Binding-site contacts:
Ligand atom O3 contacts residue LEU318 of chain 1.D at 3.9 Å.
Ligand atom C19 contacts residue GLU267 of chain 1.D at 3.8 Å.
Ligand atom C23 contacts residue GLN500 of chain 1.D at 3.8 Å.
Ligand atom C18 contacts residue LEU507 of chain 1.D at 3.9 Å (hydrophobic).
Ligand atom C12 contacts residue HIS276 of chain 1.D at 3.4 Å.
Ligand atom C14 contacts residue HIS271 of chain 1.D at 3.5 Å.
Ligand atom C23 contacts residue VAL328 of chain 1.D at 3.6 Å (hydrophobic).
Ligand atom C11 contacts residue ALA314 of chain 1.D at 3.8 Å (hydrophobic).
Ligand atom C3 contacts residue ALA314 of chain 1.D at 3.8 Å (hydrophobic).
Ligand atom C15 contacts residue GLU267 of chain 1.D at 3.8 Å.
Ligand atom C15 contacts residue HIS271 of chain 1.D at 3.8 Å.
Ligand atom C9 contacts residue LEU89 of chain 1.D at 3.9 Å (hydrophobic).
Ligand atom C8 contacts residue GLY317 of chain 1.D at 3.9 Å.
Ligand atom C21 contacts residue PHE263 of chain 1.D at 3.8 Å (hydrophobic).
Ligand atom C18 contacts residue GLN458 of chain 1.D at 4.0 Å.
Ligand atom C17 contacts residue LEU318 of chain 1.D at 3.8 Å (hydrophobic).
Ligand atom C1 contacts residue LEU318 of chain 1.D at 3.8 Å (hydrophobic).
Ligand atom C14 contacts residue HIS276 of chain 1.D at 3.6 Å.
Ligand atom C10 contacts residue LEU507 of chain 1.D at 3.5 Å (hydrophobic).
Ligand atom O1 contacts residue LEU89 of chain 1.D at 3.5 Å.
Ligand atom C11 contacts residue ILE310 of chain 1.D at 3.9 Å (hydrophobic).
Ligand atom C18 contacts residue GLU267 of chain 1.D at 3.6 Å.
Ligand atom C11 contacts residue HIS276 of chain 1.D at 3.5 Å.
Ligand atom C4 contacts residue ARG313 of chain 1.D at 3.8 Å.
Ligand atom C1 contacts residue LEU507 of chain 1.D at 4.0 Å (hydrophobic).
Ligand atom O3 contacts residue ILE310 of chain 1.D at 4.0 Å.
Ligand atom C11 contacts residue ILE573 of chain 1.D at 3.8 Å (hydrophobic).
Ligand atom O3 contacts residue ALA314 of chain 1.D at 3.3 Å.
Ligand atom C6 contacts residue LEU318 of chain 1.D at 3.9 Å (hydrophobic).
Ligand atom C20 contacts residue ILE503 of chain 1.D at 3.9 Å (hydrophobic).
Ligand atom C14 contacts residue LEU272 of chain 1.D at 3.8 Å (hydrophobic).
Ligand atom C16 contacts residue GLU267 of chain 1.D at 3.6 Å.
Ligand atom C15 contacts residue LEU272 of chain 1.D at 4.0 Å (hydrophobic).
Ligand atom C13 contacts residue HIS276 of chain 1.D at 3.4 Å.
Ligand atom C16 contacts residue LEU318 of chain 1.D at 3.7 Å (hydrophobic).
Ligand atom C16 contacts residue HIS271 of chain 1.D at 3.9 Å.
Ligand atom C22 contacts residue ILE324 of chain 1.D at 3.9 Å (hydrophobic).
Ligand atom C17 contacts residue GLU267 of chain 1.D at 3.4 Å.
Ligand atom C23 contacts residue VAL329 of chain 1.D at 3.9 Å (hydrophobic).
Ligand atom O2 contacts residue LEU89 of chain 1.D at 3.4 Å.

Sequence of chain 1.D:
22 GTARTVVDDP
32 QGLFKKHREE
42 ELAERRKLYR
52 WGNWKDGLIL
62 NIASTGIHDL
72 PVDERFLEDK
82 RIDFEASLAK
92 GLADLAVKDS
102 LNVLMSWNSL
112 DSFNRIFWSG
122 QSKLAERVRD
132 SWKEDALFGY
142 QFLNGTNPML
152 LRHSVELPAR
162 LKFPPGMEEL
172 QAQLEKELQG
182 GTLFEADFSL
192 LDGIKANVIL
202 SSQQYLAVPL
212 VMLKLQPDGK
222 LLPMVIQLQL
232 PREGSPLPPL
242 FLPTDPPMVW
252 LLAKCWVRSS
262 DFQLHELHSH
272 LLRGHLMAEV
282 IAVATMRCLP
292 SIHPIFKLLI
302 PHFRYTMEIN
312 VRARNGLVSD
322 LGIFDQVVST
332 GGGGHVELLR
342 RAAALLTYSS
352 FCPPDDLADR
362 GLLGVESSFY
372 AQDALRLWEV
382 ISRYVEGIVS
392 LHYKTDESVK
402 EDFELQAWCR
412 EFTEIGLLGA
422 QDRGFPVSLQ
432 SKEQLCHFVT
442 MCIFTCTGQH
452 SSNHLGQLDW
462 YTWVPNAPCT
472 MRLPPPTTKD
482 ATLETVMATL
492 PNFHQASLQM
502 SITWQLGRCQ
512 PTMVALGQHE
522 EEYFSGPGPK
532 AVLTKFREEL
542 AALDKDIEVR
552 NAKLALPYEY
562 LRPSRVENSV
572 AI

A small-molecule ligand and the protein it binds are described below.
Small molecule (SMILES): CCCCCCCCCCC#CCOCc1ccc(CCC(=O)O)cc1